Binding-site contacts:
Ligand atom C09 contacts residue ILE22 of chain 1.A at 4.3 Å (hydrophobic).
Ligand atom O14 contacts residue TRP24 of chain 1.A at 4.1 Å.
Ligand atom C03 contacts residue ILE96 of chain 1.A at 4.0 Å (hydrophobic).
Ligand atom C01 contacts residue LEU52 of chain 1.A at 3.9 Å (hydrophobic).
Ligand atom N07 contacts residue ILE22 of chain 1.A at 4.0 Å.
Ligand atom N11 contacts residue NDP1 of chain 1.F at 4.5 Å.
Ligand atom C04 contacts residue PHE33 of chain 1.A at 3.8 Å (hydrophobic).
Ligand atom C04 contacts residue 9FH1 of chain 1.E at 3.8 Å.
Ligand atom C02 contacts residue THR48 of chain 1.A at 4.1 Å.
Ligand atom C02 contacts residue NDP1 of chain 1.F at 4.1 Å.
Ligand atom C15 contacts residue GLN30 of chain 1.A at 4.0 Å.
Ligand atom C10 contacts residue ASP29 of chain 1.A at 3.4 Å.
Ligand atom O13 contacts residue ARG25 of chain 1.A at 3.3 Å.
Ligand atom C03 contacts residue PHE33 of chain 1.A at 3.5 Å (hydrophobic).
Ligand atom C05 contacts residue 9FH1 of chain 1.E at 4.1 Å.
Ligand atom O14 contacts residue GLN30 of chain 1.A at 4.2 Å.
Ligand atom C02 contacts residue LEU52 of chain 1.A at 3.9 Å (hydrophobic).
Ligand atom C15 contacts residue 9FH1 of chain 1.E at 3.5 Å.
Ligand atom C06 contacts residue NDP1 of chain 1.F at 4.1 Å.
Ligand atom C05 contacts residue NDP1 of chain 1.F at 4.4 Å.
Ligand atom O13 contacts residue GLN30 of chain 1.A at 2.9 Å (h-bond).
Ligand atom C05 contacts residue ILE22 of chain 1.A at 4.3 Å (hydrophobic).
Ligand atom C12 contacts residue ARG25 of chain 1.A at 4.2 Å.
Ligand atom C03 contacts residue 9FH1 of chain 1.E at 4.2 Å.
Ligand atom N11 contacts residue ILE22 of chain 1.A at 4.4 Å.
Ligand atom O14 contacts residue ARG25 of chain 1.A at 3.9 Å.
Ligand atom O14 contacts residue ASP29 of chain 1.A at 4.1 Å.
Ligand atom C01 contacts residue THR48 of chain 1.A at 4.3 Å.
Ligand atom N11 contacts residue ASP29 of chain 1.A at 4.2 Å.
Ligand atom C08 contacts residue ILE22 of chain 1.A at 3.9 Å (hydrophobic).
Ligand atom C06 contacts residue ILE22 of chain 1.A at 3.8 Å (hydrophobic).
Ligand atom O14 contacts residue LEU26 of chain 1.A at 2.9 Å (h-bond).
Ligand atom C01 contacts residue NDP1 of chain 1.F at 3.8 Å.
Ligand atom C09 contacts residue GLN30 of chain 1.A at 3.8 Å.
Ligand atom O13 contacts residue LEU26 of chain 1.A at 3.6 Å.
Ligand atom C12 contacts residue GLN30 of chain 1.A at 3.5 Å.
Ligand atom C02 contacts residue ILE96 of chain 1.A at 4.1 Å (hydrophobic).
Ligand atom C15 contacts residue ILE22 of chain 1.A at 4.1 Å (hydrophobic).
Ligand atom C12 contacts residue LEU26 of chain 1.A at 3.7 Å (hydrophobic).
Ligand atom C08 contacts residue GLN30 of chain 1.A at 4.2 Å.

Sequence of chain 1.A:
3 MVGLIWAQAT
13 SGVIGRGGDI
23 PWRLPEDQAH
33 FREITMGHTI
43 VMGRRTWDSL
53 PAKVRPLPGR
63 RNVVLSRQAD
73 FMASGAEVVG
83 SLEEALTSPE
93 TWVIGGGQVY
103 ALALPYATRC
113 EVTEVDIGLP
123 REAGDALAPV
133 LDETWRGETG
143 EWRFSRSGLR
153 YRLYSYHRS

This small molecule binds to this protein.
Small molecule (SMILES): Cc1c(C(=O)O)cnn1-c1ccccc1